Sequence of chain 1.C:
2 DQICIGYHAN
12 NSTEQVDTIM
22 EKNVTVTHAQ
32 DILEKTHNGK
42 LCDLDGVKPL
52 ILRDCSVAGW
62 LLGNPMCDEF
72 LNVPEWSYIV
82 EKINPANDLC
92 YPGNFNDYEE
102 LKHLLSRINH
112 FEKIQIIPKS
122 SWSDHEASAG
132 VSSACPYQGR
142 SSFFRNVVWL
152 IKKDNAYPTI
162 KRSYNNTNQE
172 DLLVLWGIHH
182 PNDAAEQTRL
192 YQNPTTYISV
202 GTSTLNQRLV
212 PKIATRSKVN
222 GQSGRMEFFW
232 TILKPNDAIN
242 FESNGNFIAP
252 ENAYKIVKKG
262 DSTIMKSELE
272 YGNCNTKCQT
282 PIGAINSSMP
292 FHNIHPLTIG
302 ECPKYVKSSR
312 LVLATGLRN

Sequence of chain 1.A:
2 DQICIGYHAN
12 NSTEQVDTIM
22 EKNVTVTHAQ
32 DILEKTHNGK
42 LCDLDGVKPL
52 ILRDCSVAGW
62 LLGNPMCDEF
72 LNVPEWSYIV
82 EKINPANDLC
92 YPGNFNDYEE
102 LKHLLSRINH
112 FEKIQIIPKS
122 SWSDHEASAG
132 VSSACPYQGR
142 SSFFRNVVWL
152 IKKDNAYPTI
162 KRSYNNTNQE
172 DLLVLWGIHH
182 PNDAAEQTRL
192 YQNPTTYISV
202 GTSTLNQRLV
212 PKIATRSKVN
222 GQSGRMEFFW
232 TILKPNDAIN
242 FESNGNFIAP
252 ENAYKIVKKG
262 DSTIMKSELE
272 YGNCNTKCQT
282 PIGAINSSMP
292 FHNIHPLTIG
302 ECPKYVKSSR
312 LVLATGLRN

Binding-site contacts:
Ligand atom C4 contacts residue ASN237 of chain 1.A at 3.9 Å.
Ligand atom O7 contacts residue ASN166 of chain 1.A at 4.0 Å.
Ligand atom C5 contacts residue ASN166 of chain 1.A at 3.6 Å.
Ligand atom C2 contacts residue ASN166 of chain 1.A at 2.6 Å.
Ligand atom C6 contacts residue ASN237 of chain 1.A at 4.2 Å.
Ligand atom C7 contacts residue ASN237 of chain 1.A at 3.8 Å.
Ligand atom C7 contacts residue ALA239 of chain 1.A at 4.2 Å (hydrophobic).
Ligand atom O7 contacts residue ALA239 of chain 1.A at 4.4 Å.
Ligand atom O5 contacts residue ASN237 of chain 1.A at 4.0 Å.
Ligand atom N2 contacts residue ASN237 of chain 1.A at 2.9 Å (h-bond).
Ligand atom C2 contacts residue ASN237 of chain 1.A at 3.7 Å.
Ligand atom C8 contacts residue SER218 of chain 1.C at 3.4 Å.
Ligand atom O5 contacts residue ASN166 of chain 1.A at 2.3 Å (h-bond).
Ligand atom C8 contacts residue ASP238 of chain 1.A at 3.8 Å.
Ligand atom C3 contacts residue ASN166 of chain 1.A at 3.9 Å.
Ligand atom C5 contacts residue ASN237 of chain 1.A at 3.3 Å.
Ligand atom C8 contacts residue ASN237 of chain 1.A at 3.7 Å.
Ligand atom C1 contacts residue ASN166 of chain 1.A at 1.4 Å.
Ligand atom C3 contacts residue ASN237 of chain 1.A at 3.6 Å.
Ligand atom O4 contacts residue ASN237 of chain 1.A at 4.0 Å.
Ligand atom C4 contacts residue ASN166 of chain 1.A at 4.2 Å.
Ligand atom C1 contacts residue ASN237 of chain 1.A at 3.7 Å.
Ligand atom C8 contacts residue ALA239 of chain 1.A at 3.6 Å (hydrophobic).
Ligand atom C7 contacts residue ASN166 of chain 1.A at 3.8 Å.
Ligand atom N2 contacts residue ASN166 of chain 1.A at 3.1 Å (h-bond).

The small molecule below binds the protein below.
Small molecule (SMILES): CC(=O)N[C@@H]1[C@@H](O)[C@H](O)[C@@H](CO)O[C@H]1O